This protein binds this small molecule.
Small molecule (SMILES): CC1(C)O[C@H]2[C@@H](O1)[C@@]1(COC(C)(C)O1)O[C@@H]2CNc1nc2cc3nc(N)[nH]c(=O)c3cc2[nH]1

Sequence of chain 1.A:
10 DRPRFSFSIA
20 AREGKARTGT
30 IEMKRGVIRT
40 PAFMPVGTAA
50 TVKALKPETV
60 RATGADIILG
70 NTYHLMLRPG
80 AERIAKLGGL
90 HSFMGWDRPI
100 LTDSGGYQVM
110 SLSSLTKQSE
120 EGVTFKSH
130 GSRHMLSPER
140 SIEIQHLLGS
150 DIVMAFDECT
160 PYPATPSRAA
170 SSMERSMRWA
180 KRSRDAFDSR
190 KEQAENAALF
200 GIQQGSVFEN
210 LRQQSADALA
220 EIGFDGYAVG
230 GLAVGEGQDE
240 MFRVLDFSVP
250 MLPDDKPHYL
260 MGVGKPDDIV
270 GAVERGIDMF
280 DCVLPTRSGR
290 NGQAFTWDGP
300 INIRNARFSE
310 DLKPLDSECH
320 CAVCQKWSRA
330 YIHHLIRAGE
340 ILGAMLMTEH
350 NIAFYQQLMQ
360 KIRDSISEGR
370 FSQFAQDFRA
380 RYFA

Binding-site contacts:
Ligand atom N3 contacts residue ILE201 of chain 1.A at 3.5 Å.
Ligand atom N contacts residue ALA232 of chain 1.A at 3.0 Å (h-bond).
Ligand atom C16 contacts residue GOL1 of chain 1.K at 3.6 Å.
Ligand atom C15 contacts residue GOL1 of chain 1.K at 3.6 Å.
Ligand atom O2 contacts residue CYS158 of chain 1.A at 3.4 Å.
Ligand atom N5 contacts residue TYR106 of chain 1.A at 3.7 Å.
Ligand atom N4 contacts residue ASP102 of chain 1.A at 2.8 Å (salt-bridge).
Ligand atom C5 contacts residue TYR106 of chain 1.A at 3.5 Å (hydrophobic).
Ligand atom C13 contacts residue ASP102 of chain 1.A at 3.7 Å.
Ligand atom C5 contacts residue GOL1 of chain 1.K at 3.5 Å.
Ligand atom N4 contacts residue MET260 of chain 1.A at 3.3 Å.
Ligand atom C14 contacts residue ASP102 of chain 1.A at 3.6 Å.
Ligand atom C9 contacts residue CYS158 of chain 1.A at 3.6 Å (hydrophobic).
Ligand atom C15 contacts residue TYR106 of chain 1.A at 3.4 Å (hydrophobic).
Ligand atom O2 contacts residue GLN203 of chain 1.A at 2.9 Å (h-bond).
Ligand atom C11 contacts residue CYS158 of chain 1.A at 3.6 Å (hydrophobic).
Ligand atom C8 contacts residue TYR106 of chain 1.A at 3.5 Å (hydrophobic).
Ligand atom C2 contacts residue ALA232 of chain 1.A at 3.5 Å (hydrophobic).
Ligand atom N3 contacts residue ASP156 of chain 1.A at 2.8 Å (salt-bridge).
Ligand atom C8 contacts residue LEU231 of chain 1.A at 3.6 Å (hydrophobic).
Ligand atom N2 contacts residue ASP156 of chain 1.A at 2.7 Å (salt-bridge).
Ligand atom C12 contacts residue ASP102 of chain 1.A at 3.5 Å.
Ligand atom O2 contacts residue ASP156 of chain 1.A at 3.6 Å (salt-bridge).
Ligand atom N3 contacts residue ASP102 of chain 1.A at 2.8 Å (salt-bridge).
Ligand atom N1 contacts residue MET260 of chain 1.A at 3.5 Å (h-bond).
Ligand atom C14 contacts residue TYR106 of chain 1.A at 3.6 Å (hydrophobic).
Ligand atom O3 contacts residue GOL1 of chain 1.K at 3.1 Å.
Ligand atom N5 contacts residue GOL1 of chain 1.K at 2.8 Å (h-bond).
Ligand atom O2 contacts residue GLY229 of chain 1.A at 3.3 Å.
Ligand atom N1 contacts residue LEU231 of chain 1.A at 2.8 Å (h-bond).
Ligand atom C7 contacts residue ALA232 of chain 1.A at 3.6 Å (hydrophobic).
Ligand atom O4 contacts residue ARG286 of chain 1.A at 3.6 Å.
Ligand atom C12 contacts residue ASP156 of chain 1.A at 3.6 Å.
Ligand atom N4 contacts residue TYR106 of chain 1.A at 3.7 Å.
Ligand atom O2 contacts residue GLY230 of chain 1.A at 2.8 Å (h-bond).
Ligand atom N3 contacts residue SER103 of chain 1.A at 3.6 Å (h-bond).
Ligand atom O1 contacts residue TYR106 of chain 1.A at 3.2 Å (h-bond).
Ligand atom N5 contacts residue GLY261 of chain 1.A at 3.7 Å.
Ligand atom N1 contacts residue ALA232 of chain 1.A at 3.5 Å (h-bond).
Ligand atom C11 contacts residue ASP156 of chain 1.A at 3.6 Å.